This small molecule binds to this protein.
Small molecule (SMILES): CC(=O)N[C@@H]1[C@@H](O)[C@H](O)[C@@H](CO)O[C@H]1O

Sequence of chain 1.D:
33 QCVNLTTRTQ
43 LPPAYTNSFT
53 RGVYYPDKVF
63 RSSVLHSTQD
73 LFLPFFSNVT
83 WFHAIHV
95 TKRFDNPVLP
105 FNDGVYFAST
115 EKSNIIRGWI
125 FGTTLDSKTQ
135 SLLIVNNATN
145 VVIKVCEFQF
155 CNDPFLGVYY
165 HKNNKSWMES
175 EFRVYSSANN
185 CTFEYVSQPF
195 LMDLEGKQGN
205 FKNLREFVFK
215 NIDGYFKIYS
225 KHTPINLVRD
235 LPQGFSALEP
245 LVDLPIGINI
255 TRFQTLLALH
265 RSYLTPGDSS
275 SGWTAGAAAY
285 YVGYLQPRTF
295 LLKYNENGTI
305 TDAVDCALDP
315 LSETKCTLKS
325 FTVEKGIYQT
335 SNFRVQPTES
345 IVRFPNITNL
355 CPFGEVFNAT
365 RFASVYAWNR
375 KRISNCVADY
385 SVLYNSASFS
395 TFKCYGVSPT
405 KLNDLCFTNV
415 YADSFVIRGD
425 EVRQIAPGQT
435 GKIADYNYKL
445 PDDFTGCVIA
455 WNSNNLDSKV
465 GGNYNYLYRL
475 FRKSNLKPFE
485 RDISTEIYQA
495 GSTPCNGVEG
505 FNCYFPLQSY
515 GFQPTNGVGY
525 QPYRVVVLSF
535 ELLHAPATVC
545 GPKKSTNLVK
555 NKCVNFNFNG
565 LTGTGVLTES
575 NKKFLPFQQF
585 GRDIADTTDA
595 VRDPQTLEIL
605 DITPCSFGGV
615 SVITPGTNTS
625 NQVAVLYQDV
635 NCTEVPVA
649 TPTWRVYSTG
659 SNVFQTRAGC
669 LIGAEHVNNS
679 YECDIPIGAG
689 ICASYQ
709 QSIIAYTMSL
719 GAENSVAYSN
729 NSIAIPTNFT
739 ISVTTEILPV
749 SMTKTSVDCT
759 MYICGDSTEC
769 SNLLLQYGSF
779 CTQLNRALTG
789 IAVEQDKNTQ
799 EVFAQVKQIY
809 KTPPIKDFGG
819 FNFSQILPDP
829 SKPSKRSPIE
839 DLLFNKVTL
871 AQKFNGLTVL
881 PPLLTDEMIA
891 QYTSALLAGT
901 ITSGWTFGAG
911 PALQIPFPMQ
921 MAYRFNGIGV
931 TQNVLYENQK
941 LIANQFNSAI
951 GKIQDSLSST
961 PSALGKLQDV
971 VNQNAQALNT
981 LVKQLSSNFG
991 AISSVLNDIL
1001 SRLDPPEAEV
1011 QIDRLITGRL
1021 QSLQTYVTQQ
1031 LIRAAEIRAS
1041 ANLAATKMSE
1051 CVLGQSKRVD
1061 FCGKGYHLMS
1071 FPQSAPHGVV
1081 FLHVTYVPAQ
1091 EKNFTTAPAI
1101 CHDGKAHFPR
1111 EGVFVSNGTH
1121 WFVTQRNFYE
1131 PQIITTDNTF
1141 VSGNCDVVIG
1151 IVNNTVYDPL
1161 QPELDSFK

Binding-site contacts:
Ligand atom C3 contacts residue ASN622 of chain 1.D at 3.8 Å.
Ligand atom C7 contacts residue ASN622 of chain 1.D at 3.0 Å.
Ligand atom N2 contacts residue ASN622 of chain 1.D at 2.8 Å (h-bond).
Ligand atom C2 contacts residue ASN622 of chain 1.D at 2.4 Å.
Ligand atom C4 contacts residue ASN622 of chain 1.D at 4.2 Å.
Ligand atom C8 contacts residue ASN622 of chain 1.D at 4.2 Å.
Ligand atom C5 contacts residue ASN622 of chain 1.D at 3.7 Å.
Ligand atom C1 contacts residue ASN622 of chain 1.D at 1.4 Å.
Ligand atom O7 contacts residue ASN622 of chain 1.D at 2.7 Å (h-bond).
Ligand atom O5 contacts residue ASN622 of chain 1.D at 2.4 Å (h-bond).